The small molecule below binds the protein below.
Small molecule (SMILES): Nc1nc2c(CN3C[C@H](CO)[C@@H](O)C3)c[nH]c2c(=O)[nH]1

Sequence of chain 3.A:
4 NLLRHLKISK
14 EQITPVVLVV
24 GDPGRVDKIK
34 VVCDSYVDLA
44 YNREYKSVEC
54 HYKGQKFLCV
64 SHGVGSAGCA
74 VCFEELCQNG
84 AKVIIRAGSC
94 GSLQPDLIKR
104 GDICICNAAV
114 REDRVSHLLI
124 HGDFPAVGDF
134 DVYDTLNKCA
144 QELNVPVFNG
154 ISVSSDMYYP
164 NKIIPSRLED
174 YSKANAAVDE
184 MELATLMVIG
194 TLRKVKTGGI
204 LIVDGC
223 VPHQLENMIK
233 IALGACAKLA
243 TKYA

Binding-site contacts:
Ligand atom C2' contacts residue MET184 of chain 3.A at 3.7 Å (hydrophobic).
Ligand atom C3' contacts residue MET184 of chain 3.A at 3.7 Å (hydrophobic).
Ligand atom N2 contacts residue GLU183 of chain 3.A at 3.3 Å (salt-bridge).
Ligand atom C9 contacts residue CYS93 of chain 3.A at 3.8 Å (hydrophobic).
Ligand atom O3' contacts residue PO41 of chain 3.B at 2.7 Å (h-bond).
Ligand atom C4 contacts residue ASP182 of chain 3.A at 3.8 Å.
Ligand atom C10 contacts residue CYS93 of chain 3.A at 3.8 Å (hydrophobic).
Ligand atom C3' contacts residue PO41 of chain 3.B at 3.6 Å.
Ligand atom C2 contacts residue ASP182 of chain 3.A at 3.7 Å.
Ligand atom C8 contacts residue ASP207 of chain 3.A at 3.7 Å.
Ligand atom C5 contacts residue TYR161 of chain 3.A at 3.7 Å (hydrophobic).
Ligand atom C8 contacts residue CYS93 of chain 3.A at 3.8 Å (hydrophobic).
Ligand atom N7 contacts residue ASP207 of chain 3.A at 3.7 Å.
Ligand atom N1 contacts residue TYR161 of chain 3.A at 3.9 Å.
Ligand atom C10 contacts residue GLU183 of chain 3.A at 3.8 Å.
Ligand atom N7 contacts residue GLY94 of chain 3.A at 3.9 Å.
Ligand atom C2' contacts residue PO41 of chain 3.B at 3.4 Å.
Ligand atom C5' contacts residue TYR161 of chain 3.A at 3.8 Å (hydrophobic).
Ligand atom O3' contacts residue GLU185 of chain 3.A at 2.5 Å (salt-bridge).
Ligand atom N1 contacts residue ASP182 of chain 3.A at 3.3 Å (salt-bridge).
Ligand atom C10 contacts residue SER92 of chain 3.A at 3.0 Å.
Ligand atom N1' contacts residue PO41 of chain 3.B at 2.7 Å (h-bond).
Ligand atom C6' contacts residue SER92 of chain 3.A at 3.4 Å.
Ligand atom C6 contacts residue TYR161 of chain 3.A at 3.6 Å (hydrophobic).
Ligand atom C3' contacts residue GLU185 of chain 3.A at 3.4 Å.
Ligand atom O3' contacts residue VAL67 of chain 3.A at 3.9 Å.
Ligand atom N1' contacts residue SER92 of chain 3.A at 3.4 Å (h-bond).
Ligand atom N2 contacts residue ASP182 of chain 3.A at 3.8 Å.
Ligand atom C2' contacts residue GLU185 of chain 3.A at 3.6 Å.
Ligand atom O5' contacts residue TYR161 of chain 3.A at 3.6 Å.
Ligand atom N3 contacts residue MET184 of chain 3.A at 3.7 Å.
Ligand atom N3 contacts residue ASP182 of chain 3.A at 3.7 Å.
Ligand atom N2 contacts residue MET184 of chain 3.A at 3.5 Å.
Ligand atom O5' contacts residue HIS8 of chain 5.A at 2.6 Å (h-bond).
Ligand atom N3 contacts residue GLU183 of chain 3.A at 3.3 Å.
Ligand atom C10 contacts residue PO41 of chain 3.B at 3.4 Å.
Ligand atom C5' contacts residue HIS8 of chain 5.A at 3.3 Å.
Ligand atom C6 contacts residue ASP182 of chain 3.A at 3.9 Å.
Ligand atom C4' contacts residue PO41 of chain 3.B at 3.7 Å.
Ligand atom C6' contacts residue PO41 of chain 3.B at 3.4 Å.

Sequence of chain 5.A:
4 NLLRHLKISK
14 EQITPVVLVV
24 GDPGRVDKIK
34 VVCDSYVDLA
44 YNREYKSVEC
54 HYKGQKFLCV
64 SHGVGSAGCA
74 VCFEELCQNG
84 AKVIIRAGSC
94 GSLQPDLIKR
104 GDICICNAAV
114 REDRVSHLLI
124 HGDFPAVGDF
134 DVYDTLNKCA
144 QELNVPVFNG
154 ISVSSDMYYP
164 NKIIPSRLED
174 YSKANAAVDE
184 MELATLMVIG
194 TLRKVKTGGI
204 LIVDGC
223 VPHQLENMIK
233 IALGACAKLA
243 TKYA